Sequence of chain 1.C:
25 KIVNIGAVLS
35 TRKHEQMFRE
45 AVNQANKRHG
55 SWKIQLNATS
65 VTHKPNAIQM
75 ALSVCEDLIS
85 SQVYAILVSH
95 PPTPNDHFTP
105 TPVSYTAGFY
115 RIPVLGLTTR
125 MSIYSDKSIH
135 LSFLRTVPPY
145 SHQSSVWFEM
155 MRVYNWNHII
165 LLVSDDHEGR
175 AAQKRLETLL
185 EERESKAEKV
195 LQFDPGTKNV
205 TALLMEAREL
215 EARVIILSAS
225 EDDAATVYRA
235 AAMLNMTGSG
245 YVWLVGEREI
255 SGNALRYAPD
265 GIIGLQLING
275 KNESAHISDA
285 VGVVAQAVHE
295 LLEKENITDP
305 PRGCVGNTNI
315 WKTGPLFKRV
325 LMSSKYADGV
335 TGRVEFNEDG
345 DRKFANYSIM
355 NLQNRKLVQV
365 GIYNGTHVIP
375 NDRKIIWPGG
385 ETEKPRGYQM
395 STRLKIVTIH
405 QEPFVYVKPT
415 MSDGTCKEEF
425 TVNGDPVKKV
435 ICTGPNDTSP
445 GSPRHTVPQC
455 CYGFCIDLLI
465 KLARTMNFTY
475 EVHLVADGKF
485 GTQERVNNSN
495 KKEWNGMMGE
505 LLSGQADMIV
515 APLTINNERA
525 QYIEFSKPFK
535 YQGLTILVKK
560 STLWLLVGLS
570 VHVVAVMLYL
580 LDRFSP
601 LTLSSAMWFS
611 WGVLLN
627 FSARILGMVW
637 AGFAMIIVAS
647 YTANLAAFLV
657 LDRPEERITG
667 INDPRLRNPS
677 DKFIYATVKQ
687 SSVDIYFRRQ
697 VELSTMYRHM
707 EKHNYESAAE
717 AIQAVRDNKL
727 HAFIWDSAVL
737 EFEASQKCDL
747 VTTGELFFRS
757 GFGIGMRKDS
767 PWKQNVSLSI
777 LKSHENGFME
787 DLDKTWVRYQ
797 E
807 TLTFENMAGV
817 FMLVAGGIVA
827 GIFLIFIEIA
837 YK

Binding-site contacts:
Ligand atom C7 contacts residue ASN350 of chain 1.C at 3.9 Å.
Ligand atom C8 contacts residue ARG337 of chain 1.C at 3.6 Å.
Ligand atom C2 contacts residue GLY336 of chain 1.C at 4.3 Å.
Ligand atom C2 contacts residue ASN350 of chain 1.C at 2.5 Å.
Ligand atom O3 contacts residue GLY336 of chain 1.C at 3.4 Å.
Ligand atom N2 contacts residue THR335 of chain 1.C at 4.1 Å.
Ligand atom O7 contacts residue ASN368 of chain 1.C at 3.6 Å.
Ligand atom O3 contacts residue ARG337 of chain 1.C at 4.1 Å.
Ligand atom C5 contacts residue ASN350 of chain 1.C at 3.7 Å.
Ligand atom C3 contacts residue ASN350 of chain 1.C at 3.8 Å.
Ligand atom C4 contacts residue ASN350 of chain 1.C at 4.2 Å.
Ligand atom O5 contacts residue ASN350 of chain 1.C at 2.4 Å (h-bond).
Ligand atom C1 contacts residue ASN350 of chain 1.C at 1.4 Å.
Ligand atom C3 contacts residue GLY336 of chain 1.C at 4.4 Å.
Ligand atom O7 contacts residue ASN350 of chain 1.C at 3.4 Å (h-bond).
Ligand atom O7 contacts residue PHE348 of chain 1.C at 3.6 Å.
Ligand atom C8 contacts residue PHE348 of chain 1.C at 3.5 Å (hydrophobic).
Ligand atom N2 contacts residue GLY336 of chain 1.C at 4.2 Å.
Ligand atom N2 contacts residue PHE348 of chain 1.C at 4.1 Å.
Ligand atom N2 contacts residue ASN350 of chain 1.C at 2.9 Å (h-bond).
Ligand atom C7 contacts residue PHE348 of chain 1.C at 3.5 Å (hydrophobic).

The small molecule below binds the protein below.
Small molecule (SMILES): CC(=O)N[C@@H]1[C@@H](O)[C@H](O)[C@@H](CO)O[C@H]1O